Binding-site contacts:
Ligand atom C4 contacts residue LYS41 of chain 1.B at 3.3 Å.
Ligand atom O2 contacts residue GLN11 of chain 1.B at 3.5 Å (h-bond).
Ligand atom AS1 contacts residue LYS7 of chain 1.B at 4.3 Å.
Ligand atom C2 contacts residue ALA4 of chain 1.B at 4.4 Å (hydrophobic).
Ligand atom O1 contacts residue VAL118 of chain 1.B at 4.1 Å.
Ligand atom O3 contacts residue LYS7 of chain 1.B at 3.1 Å.
Ligand atom N2 contacts residue HIS119 of chain 1.B at 2.8 Å (h-bond).
Ligand atom C3 contacts residue HIS119 of chain 1.B at 4.0 Å.
Ligand atom C3 contacts residue HIS12 of chain 1.B at 4.4 Å.
Ligand atom N1 contacts residue HIS119 of chain 1.B at 3.0 Å (h-bond).
Ligand atom AS1 contacts residue GLN11 of chain 1.B at 4.5 Å.
Ligand atom C4 contacts residue HIS12 of chain 1.B at 4.2 Å.
Ligand atom O3 contacts residue GLN11 of chain 1.B at 3.4 Å (h-bond).
Ligand atom C1 contacts residue HIS119 of chain 1.B at 4.2 Å.
Ligand atom PT1 contacts residue HIS119 of chain 1.B at 2.1 Å.
Ligand atom C3 contacts residue GLN11 of chain 1.B at 4.0 Å.
Ligand atom C1 contacts residue VAL118 of chain 1.B at 3.5 Å (hydrophobic).
Ligand atom AS1 contacts residue HIS119 of chain 1.B at 4.4 Å.
Ligand atom O4 contacts residue LYS7 of chain 1.B at 3.8 Å.
Ligand atom PT1 contacts residue VAL118 of chain 1.B at 4.2 Å.
Ligand atom C2 contacts residue VAL118 of chain 1.B at 3.9 Å (hydrophobic).
Ligand atom N2 contacts residue PHE120 of chain 1.B at 4.3 Å.
Ligand atom N1 contacts residue VAL118 of chain 1.B at 3.4 Å (h-bond).
Ligand atom C4 contacts residue GLN11 of chain 1.B at 4.1 Å.

A small-molecule ligand and the protein it binds are described below.
Small molecule (SMILES): CC1=N[Pt]2N=C(C)O[As]2(O)(O)O1

Sequence of chain 1.B:
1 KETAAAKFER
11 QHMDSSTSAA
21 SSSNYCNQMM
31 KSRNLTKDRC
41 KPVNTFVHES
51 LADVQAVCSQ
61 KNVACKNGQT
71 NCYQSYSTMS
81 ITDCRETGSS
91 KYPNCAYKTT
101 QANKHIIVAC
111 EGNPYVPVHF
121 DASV